Binding-site contacts:
Ligand atom C10 contacts residue LYS79 of chain 1.A at 4.4 Å.
Ligand atom C9 contacts residue LYS102 of chain 1.A at 3.5 Å.
Ligand atom C5 contacts residue ILE77 of chain 1.A at 3.5 Å (hydrophobic).
Ligand atom C12 contacts residue ARG101 of chain 1.A at 3.7 Å.
Ligand atom C8 contacts residue VAL106 of chain 1.A at 4.2 Å (hydrophobic).
Ligand atom C12 contacts residue LYS102 of chain 1.A at 3.9 Å.
Ligand atom C7 contacts residue LYS102 of chain 1.A at 4.2 Å.
Ligand atom O2 contacts residue LYS102 of chain 1.A at 4.1 Å.
Ligand atom O1 contacts residue LYS102 of chain 1.A at 2.8 Å (salt-bridge).
Ligand atom C6 contacts residue LYS102 of chain 1.A at 3.7 Å.
Ligand atom C9 contacts residue GLN105 of chain 1.A at 4.2 Å.
Ligand atom C7 contacts residue THR78 of chain 1.A at 3.9 Å.
Ligand atom C5 contacts residue GLN76 of chain 1.A at 4.5 Å.
Ligand atom O2 contacts residue ARG101 of chain 1.A at 3.1 Å (salt-bridge).
Ligand atom C5 contacts residue LYS102 of chain 1.A at 3.7 Å.
Ligand atom C4 contacts residue ILE77 of chain 1.A at 4.2 Å (hydrophobic).
Ligand atom C4 contacts residue LYS102 of chain 1.A at 3.8 Å.
Ligand atom C10 contacts residue LYS102 of chain 1.A at 3.6 Å.
Ligand atom C7 contacts residue LYS79 of chain 1.A at 3.8 Å.
Ligand atom C8 contacts residue LYS79 of chain 1.A at 3.5 Å.
Ligand atom C8 contacts residue LYS102 of chain 1.A at 3.8 Å.
Ligand atom C7 contacts residue PHE82 of chain 1.A at 4.2 Å (hydrophobic).
Ligand atom C9 contacts residue LYS79 of chain 1.A at 4.0 Å.
Ligand atom C4 contacts residue GLN76 of chain 1.A at 3.5 Å.
Ligand atom C2 contacts residue LYS102 of chain 1.A at 4.0 Å.
Ligand atom C3 contacts residue GLN76 of chain 1.A at 4.2 Å.
Ligand atom O1 contacts residue ARG101 of chain 1.A at 2.9 Å (salt-bridge).
Ligand atom C9 contacts residue VAL106 of chain 1.A at 4.4 Å (hydrophobic).
Ligand atom C1 contacts residue LYS102 of chain 1.A at 3.8 Å.
Ligand atom C3 contacts residue LYS102 of chain 1.A at 4.0 Å.
Ligand atom C8 contacts residue PHE82 of chain 1.A at 3.8 Å (hydrophobic).
Ligand atom C7 contacts residue ILE77 of chain 1.A at 4.4 Å (hydrophobic).
Ligand atom C8 contacts residue THR78 of chain 1.A at 4.5 Å.
Ligand atom C6 contacts residue ILE77 of chain 1.A at 4.4 Å (hydrophobic).

Sequence of chain 1.A:
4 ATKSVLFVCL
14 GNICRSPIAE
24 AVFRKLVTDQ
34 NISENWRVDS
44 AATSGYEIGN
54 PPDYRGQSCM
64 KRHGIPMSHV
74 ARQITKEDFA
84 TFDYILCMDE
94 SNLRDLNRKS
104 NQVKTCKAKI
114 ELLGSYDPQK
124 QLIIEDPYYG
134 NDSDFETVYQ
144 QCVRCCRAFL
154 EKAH

A small-molecule ligand and the protein it binds are described below.
Small molecule (SMILES): O=C(O)Cc1cccc2ccccc12